The protein below binds the small molecule below.
Small molecule (SMILES): CC(=O)N[C@H]1[C@H](O[C@H]2[C@H](O)[C@@H](NC(C)=O)CO[C@@H]2CO)O[C@H](CO)[C@@H](O)[C@@H]1O

Binding-site contacts:
Ligand atom C8 contacts residue GLY153 of chain 1.A at 3.8 Å.
Ligand atom O7 contacts residue HIS99 of chain 1.A at 4.1 Å.
Ligand atom C8 contacts residue LEU100 of chain 1.A at 4.0 Å (hydrophobic).
Ligand atom C3 contacts residue ASN154 of chain 1.A at 3.8 Å.
Ligand atom C8 contacts residue GLN101 of chain 1.A at 3.5 Å.
Ligand atom O5 contacts residue ASN154 of chain 1.A at 2.4 Å (h-bond).
Ligand atom N2 contacts residue ASN154 of chain 1.A at 2.9 Å (h-bond).
Ligand atom C1 contacts residue ASN154 of chain 1.A at 1.4 Å.
Ligand atom C8 contacts residue HIS99 of chain 1.A at 3.2 Å.
Ligand atom C5 contacts residue ASN154 of chain 1.A at 3.7 Å.
Ligand atom C2 contacts residue ASN154 of chain 1.A at 2.5 Å.
Ligand atom C7 contacts residue HIS99 of chain 1.A at 4.1 Å.
Ligand atom C8 contacts residue ALA152 of chain 1.A at 3.6 Å (hydrophobic).
Ligand atom C4 contacts residue ASN154 of chain 1.A at 4.3 Å.
Ligand atom C7 contacts residue ASN154 of chain 1.A at 3.6 Å.
Ligand atom O7 contacts residue ASN154 of chain 1.A at 3.9 Å.

Sequence of chain 1.A:
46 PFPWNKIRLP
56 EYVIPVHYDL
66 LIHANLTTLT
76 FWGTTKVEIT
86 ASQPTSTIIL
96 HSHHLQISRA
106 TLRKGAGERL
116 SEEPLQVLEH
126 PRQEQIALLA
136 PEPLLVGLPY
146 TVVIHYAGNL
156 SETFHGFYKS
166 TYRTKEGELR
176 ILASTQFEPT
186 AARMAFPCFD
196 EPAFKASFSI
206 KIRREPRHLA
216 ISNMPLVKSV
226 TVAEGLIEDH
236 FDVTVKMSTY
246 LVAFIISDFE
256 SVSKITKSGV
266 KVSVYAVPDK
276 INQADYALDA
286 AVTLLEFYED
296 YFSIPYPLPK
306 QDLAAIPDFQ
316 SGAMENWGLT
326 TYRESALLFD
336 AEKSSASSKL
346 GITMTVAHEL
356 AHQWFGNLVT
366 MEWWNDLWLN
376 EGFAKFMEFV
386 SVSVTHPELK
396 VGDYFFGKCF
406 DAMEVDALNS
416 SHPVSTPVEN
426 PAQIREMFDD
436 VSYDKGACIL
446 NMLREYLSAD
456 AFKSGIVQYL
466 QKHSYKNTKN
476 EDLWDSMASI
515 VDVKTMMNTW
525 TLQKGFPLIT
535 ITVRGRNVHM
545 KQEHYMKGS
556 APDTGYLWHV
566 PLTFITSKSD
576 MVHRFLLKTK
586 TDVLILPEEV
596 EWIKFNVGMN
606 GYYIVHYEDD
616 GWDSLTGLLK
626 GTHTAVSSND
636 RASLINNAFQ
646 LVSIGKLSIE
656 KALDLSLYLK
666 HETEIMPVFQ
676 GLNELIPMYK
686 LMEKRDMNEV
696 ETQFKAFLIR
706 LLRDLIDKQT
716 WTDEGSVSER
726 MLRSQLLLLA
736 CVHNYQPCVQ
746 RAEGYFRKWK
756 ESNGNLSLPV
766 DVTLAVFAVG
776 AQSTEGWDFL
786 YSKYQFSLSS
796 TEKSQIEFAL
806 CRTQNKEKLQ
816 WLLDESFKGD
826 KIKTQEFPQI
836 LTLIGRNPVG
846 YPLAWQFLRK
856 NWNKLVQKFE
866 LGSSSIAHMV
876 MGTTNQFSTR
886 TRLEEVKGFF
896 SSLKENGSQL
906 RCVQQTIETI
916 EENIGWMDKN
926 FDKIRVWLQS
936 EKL